Binding-site contacts:
Ligand atom CGA contacts residue ARG20 of chain 3.K at 3.4 Å.
Ligand atom NB contacts residue MET57 of chain 3.L at 3.0 Å (h-bond).
Ligand atom CBB contacts residue SER168 of chain 3.L at 3.3 Å.
Ligand atom CHB contacts residue MET57 of chain 3.L at 3.5 Å (hydrophobic).
Ligand atom CMD contacts residue GLU61 of chain 3.L at 3.4 Å.
Ligand atom NA contacts residue MET57 of chain 3.L at 3.0 Å (h-bond).
Ligand atom O1B contacts residue LYS50 of chain 3.L at 2.8 Å (salt-bridge).
Ligand atom O1D contacts residue HIS28 of chain 3.K at 3.0 Å.
Ligand atom C4A contacts residue MET57 of chain 3.K at 3.5 Å (hydrophobic).
Ligand atom CMB contacts residue GLU61 of chain 3.K at 3.1 Å.
Ligand atom ND contacts residue MET57 of chain 3.L at 3.3 Å (h-bond).
Ligand atom O2C contacts residue SER168 of chain 3.L at 2.1 Å.
Ligand atom C4A contacts residue MET57 of chain 3.L at 3.4 Å (hydrophobic).
Ligand atom NB contacts residue MET57 of chain 3.K at 3.1 Å (h-bond).
Ligand atom C4D contacts residue MET57 of chain 3.L at 3.5 Å (hydrophobic).
Ligand atom O1A contacts residue ARG20 of chain 3.K at 2.7 Å (salt-bridge).
Ligand atom C1D contacts residue MET57 of chain 3.K at 3.5 Å (hydrophobic).
Ligand atom O1A contacts residue TYR35 of chain 3.L at 2.4 Å (h-bond).
Ligand atom O1C contacts residue SER168 of chain 3.L at 3.0 Å.
Ligand atom C1B contacts residue MET57 of chain 3.K at 3.3 Å (hydrophobic).
Ligand atom O2D contacts residue ARG20 of chain 3.L at 3.1 Å (salt-bridge).
Ligand atom ND contacts residue MET57 of chain 3.K at 2.9 Å.
Ligand atom CGA contacts residue TYR35 of chain 3.L at 3.4 Å (hydrophobic).
Ligand atom C1B contacts residue MET57 of chain 3.L at 3.5 Å (hydrophobic).
Ligand atom CHB contacts residue MET57 of chain 3.K at 3.3 Å (hydrophobic).
Ligand atom O2D contacts residue TYR35 of chain 3.K at 2.9 Å (h-bond).
Ligand atom O1D contacts residue ARG20 of chain 3.L at 3.5 Å (salt-bridge).
Ligand atom NC contacts residue MET57 of chain 3.K at 3.2 Å (h-bond).
Ligand atom CGC contacts residue SER168 of chain 3.L at 2.9 Å.
Ligand atom CGB contacts residue SER168 of chain 3.L at 3.3 Å.
Ligand atom NC contacts residue MET57 of chain 3.L at 3.1 Å (h-bond).
Ligand atom FE contacts residue MET57 of chain 3.K at 2.4 Å.
Ligand atom CGD contacts residue ARG20 of chain 3.L at 3.5 Å.
Ligand atom O2A contacts residue ARG20 of chain 3.K at 2.8 Å (salt-bridge).
Ligand atom CMC contacts residue LYS50 of chain 3.K at 3.5 Å.
Ligand atom CMD contacts residue MET57 of chain 3.L at 3.4 Å (hydrophobic).
Ligand atom C1D contacts residue MET57 of chain 3.L at 3.3 Å (hydrophobic).
Ligand atom O2B contacts residue SER168 of chain 3.L at 2.8 Å.
Ligand atom FE contacts residue MET57 of chain 3.L at 2.4 Å.
Ligand atom O1C contacts residue LYS169 of chain 3.L at 3.1 Å (salt-bridge).

A small-molecule ligand and the protein it binds are described below.
Small molecule (SMILES): CC1=C(CCC(=O)O)C2=Cc3c(CCC(=O)O)c(C)c4n3[Fe@]35n6c(c(C)c(CCC(=O)O)c6=CC1=[N+]23)=CC1=[N+]5C(=C4)C(C)=C1CCC(=O)O

Sequence of chain 3.L:
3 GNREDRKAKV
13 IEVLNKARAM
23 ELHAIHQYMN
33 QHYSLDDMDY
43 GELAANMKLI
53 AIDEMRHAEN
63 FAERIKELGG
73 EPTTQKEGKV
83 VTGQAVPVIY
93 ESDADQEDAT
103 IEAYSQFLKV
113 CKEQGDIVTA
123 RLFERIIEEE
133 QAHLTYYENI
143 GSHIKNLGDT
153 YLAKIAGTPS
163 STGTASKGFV

Sequence of chain 3.K:
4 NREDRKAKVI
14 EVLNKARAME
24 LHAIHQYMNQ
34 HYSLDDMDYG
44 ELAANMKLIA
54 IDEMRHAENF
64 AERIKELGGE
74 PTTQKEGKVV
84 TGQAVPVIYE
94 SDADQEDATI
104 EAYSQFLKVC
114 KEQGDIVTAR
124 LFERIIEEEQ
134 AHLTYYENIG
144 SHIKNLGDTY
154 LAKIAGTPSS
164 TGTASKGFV